This small molecule binds to this protein.
Small molecule (SMILES): Nc1nc2c(ncn2[C@@H]2O[C@H](CO[P](=O)(O)C[P](=O)(O)OP(=O)(O)O)[C@@H](O)[C@H]2O)c(=O)[nH]1

Sequence of chain 1.C:
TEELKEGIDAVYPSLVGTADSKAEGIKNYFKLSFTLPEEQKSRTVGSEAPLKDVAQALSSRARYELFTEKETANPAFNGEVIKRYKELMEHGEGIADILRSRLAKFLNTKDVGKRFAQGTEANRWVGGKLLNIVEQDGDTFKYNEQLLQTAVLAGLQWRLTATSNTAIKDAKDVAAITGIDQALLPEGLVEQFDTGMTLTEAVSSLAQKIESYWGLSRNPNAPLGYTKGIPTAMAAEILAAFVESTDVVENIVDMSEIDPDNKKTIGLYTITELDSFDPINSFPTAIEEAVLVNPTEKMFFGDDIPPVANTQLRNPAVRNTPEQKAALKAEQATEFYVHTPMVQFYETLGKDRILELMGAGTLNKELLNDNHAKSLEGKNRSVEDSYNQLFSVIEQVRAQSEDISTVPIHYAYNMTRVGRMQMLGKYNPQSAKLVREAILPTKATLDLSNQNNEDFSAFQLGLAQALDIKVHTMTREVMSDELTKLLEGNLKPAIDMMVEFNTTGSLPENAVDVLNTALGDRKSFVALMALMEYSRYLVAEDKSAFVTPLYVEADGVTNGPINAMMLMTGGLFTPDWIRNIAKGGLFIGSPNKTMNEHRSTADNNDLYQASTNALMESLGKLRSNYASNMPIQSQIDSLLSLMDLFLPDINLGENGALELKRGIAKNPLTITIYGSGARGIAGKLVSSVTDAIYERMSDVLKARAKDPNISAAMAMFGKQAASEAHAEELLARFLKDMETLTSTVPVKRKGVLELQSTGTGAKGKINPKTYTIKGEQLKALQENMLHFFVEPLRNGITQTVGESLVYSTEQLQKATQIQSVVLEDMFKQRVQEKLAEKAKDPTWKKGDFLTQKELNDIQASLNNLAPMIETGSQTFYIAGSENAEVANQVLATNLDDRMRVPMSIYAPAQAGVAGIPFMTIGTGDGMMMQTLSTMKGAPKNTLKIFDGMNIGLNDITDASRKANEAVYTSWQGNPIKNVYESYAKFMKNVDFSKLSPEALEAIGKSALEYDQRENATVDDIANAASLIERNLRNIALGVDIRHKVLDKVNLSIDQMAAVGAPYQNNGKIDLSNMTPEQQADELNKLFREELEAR

Binding-site contacts:
Ligand atom C2 contacts residue ARG436 of chain 1.C at 3.4 Å.
Ligand atom C4 contacts residue G2P1 of chain 1.K at 3.8 Å.
Ligand atom O2' contacts residue PHE962 of chain 1.C at 3.6 Å.
Ligand atom C5 contacts residue G2P1 of chain 1.K at 3.6 Å.
Ligand atom C6 contacts residue G2P1 of chain 1.K at 3.4 Å.
Ligand atom PG contacts residue MN1 of chain 1.L at 3.3 Å.
Ligand atom O3' contacts residue ASP963 of chain 1.C at 3.1 Å (salt-bridge).
Ligand atom C2 contacts residue G2P1 of chain 1.K at 3.5 Å.
Ligand atom O3G contacts residue MN1 of chain 1.L at 2.1 Å.
Ligand atom O2' contacts residue ILE961 of chain 1.C at 3.9 Å.
Ligand atom N2 contacts residue G2P1 of chain 1.K at 3.5 Å (h-bond).
Ligand atom C2' contacts residue G2P1 of chain 1.K at 3.2 Å.
Ligand atom O2B contacts residue LYS449 of chain 1.C at 2.8 Å (salt-bridge).
Ligand atom O1G contacts residue GLU569 of chain 1.C at 2.8 Å (salt-bridge).
Ligand atom O3G contacts residue G2P1 of chain 1.K at 3.0 Å (h-bond).
Ligand atom C1' contacts residue PHE962 of chain 1.C at 3.9 Å (hydrophobic).
Ligand atom O3' contacts residue G2P1 of chain 1.K at 2.8 Å (h-bond).
Ligand atom O1G contacts residue MN1 of chain 1.L at 3.5 Å.
Ligand atom N3 contacts residue ARG436 of chain 1.C at 2.8 Å (salt-bridge).
Ligand atom O2' contacts residue ARG436 of chain 1.C at 3.8 Å.
Ligand atom O4' contacts residue PHE962 of chain 1.C at 3.5 Å.
Ligand atom C4 contacts residue ARG436 of chain 1.C at 3.9 Å.
Ligand atom O6 contacts residue G2P1 of chain 1.K at 3.3 Å (h-bond).
Ligand atom N3 contacts residue G2P1 of chain 1.K at 3.7 Å.
Ligand atom C5' contacts residue ILE961 of chain 1.C at 3.9 Å (hydrophobic).
Ligand atom N1 contacts residue G2P1 of chain 1.K at 3.4 Å.
Ligand atom PG contacts residue GLU569 of chain 1.C at 3.9 Å.
Ligand atom O2' contacts residue ASP963 of chain 1.C at 3.2 Å (salt-bridge).
Ligand atom O3' contacts residue MN1 of chain 1.L at 2.4 Å.
Ligand atom N2 contacts residue ILE937 of chain 1.C at 3.5 Å.
Ligand atom N7 contacts residue G2P1 of chain 1.K at 3.9 Å.
Ligand atom C3' contacts residue G2P1 of chain 1.K at 3.2 Å.
Ligand atom O2' contacts residue G2P1 of chain 1.K at 3.4 Å (h-bond).
Ligand atom O2G contacts residue GLU569 of chain 1.C at 3.7 Å.
Ligand atom C3' contacts residue MN1 of chain 1.L at 3.8 Å.
Ligand atom O1A contacts residue LYS449 of chain 1.C at 3.3 Å.
Ligand atom O1B contacts residue G2P1 of chain 1.K at 3.9 Å.
Ligand atom O3G contacts residue ASP571 of chain 1.C at 3.2 Å (salt-bridge).
Ligand atom N2 contacts residue ARG436 of chain 1.C at 3.2 Å (salt-bridge).
Ligand atom O1G contacts residue ASP571 of chain 1.C at 3.9 Å.